Sequence of chain 1.A:
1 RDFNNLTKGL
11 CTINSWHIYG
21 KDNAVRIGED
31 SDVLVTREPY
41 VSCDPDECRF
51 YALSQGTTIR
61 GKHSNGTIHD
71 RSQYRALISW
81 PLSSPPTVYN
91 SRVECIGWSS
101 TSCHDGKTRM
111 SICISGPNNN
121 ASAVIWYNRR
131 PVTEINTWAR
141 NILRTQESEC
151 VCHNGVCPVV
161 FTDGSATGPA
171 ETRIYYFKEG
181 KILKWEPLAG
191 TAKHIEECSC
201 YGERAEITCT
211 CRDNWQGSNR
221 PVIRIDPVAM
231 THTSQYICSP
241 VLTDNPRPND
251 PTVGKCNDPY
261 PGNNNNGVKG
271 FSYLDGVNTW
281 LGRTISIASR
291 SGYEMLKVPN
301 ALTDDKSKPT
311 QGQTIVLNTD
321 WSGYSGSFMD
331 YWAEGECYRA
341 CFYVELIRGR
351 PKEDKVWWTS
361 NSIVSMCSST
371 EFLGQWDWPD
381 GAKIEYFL

Binding-site contacts:
Ligand atom C3 contacts residue TYR324 of chain 1.A at 3.1 Å (hydrophobic).
Ligand atom O6 contacts residue GLU197 of chain 1.A at 3.8 Å.
Ligand atom O1B contacts residue ARG37 of chain 1.A at 2.8 Å (salt-bridge).
Ligand atom C11 contacts residue ILE142 of chain 1.A at 3.6 Å (hydrophobic).
Ligand atom O1B contacts residue ARG290 of chain 1.A at 2.9 Å (salt-bridge).
Ligand atom C2 contacts residue TYR324 of chain 1.A at 3.1 Å (hydrophobic).
Ligand atom O9 contacts residue ALA166 of chain 1.A at 3.3 Å.
Ligand atom C9 contacts residue ALA166 of chain 1.A at 3.7 Å (hydrophobic).
Ligand atom C8 contacts residue GLU196 of chain 1.A at 3.6 Å.
Ligand atom O10 contacts residue ARG71 of chain 1.A at 2.8 Å (salt-bridge).
Ligand atom O9 contacts residue ARG144 of chain 1.A at 3.5 Å (salt-bridge).
Ligand atom O2 contacts residue ASP70 of chain 1.A at 2.7 Å (salt-bridge).
Ligand atom C3 contacts residue GLU38 of chain 1.A at 3.5 Å.
Ligand atom O6 contacts residue TYR324 of chain 1.A at 2.9 Å (h-bond).
Ligand atom C1 contacts residue ARG290 of chain 1.A at 3.5 Å.
Ligand atom C4 contacts residue TYR324 of chain 1.A at 3.6 Å (hydrophobic).
Ligand atom C4 contacts residue GLU38 of chain 1.A at 3.8 Å.
Ligand atom O10 contacts residue ASP70 of chain 1.A at 3.8 Å.
Ligand atom O1A contacts residue ARG212 of chain 1.A at 3.2 Å (salt-bridge).
Ligand atom O1B contacts residue TYR324 of chain 1.A at 3.5 Å (h-bond).
Ligand atom O8 contacts residue ARG212 of chain 1.A at 3.5 Å.
Ligand atom O4 contacts residue GLU38 of chain 1.A at 3.2 Å (salt-bridge).
Ligand atom O1A contacts residue ARG290 of chain 1.A at 2.7 Å (salt-bridge).
Ligand atom C9 contacts residue GLU196 of chain 1.A at 3.5 Å.
Ligand atom C5 contacts residue ASP70 of chain 1.A at 3.6 Å.
Ligand atom O4 contacts residue ASP70 of chain 1.A at 3.2 Å.
Ligand atom C6 contacts residue GLU197 of chain 1.A at 3.6 Å.
Ligand atom O1A contacts residue TYR324 of chain 1.A at 3.4 Å (h-bond).
Ligand atom C11 contacts residue TRP98 of chain 1.A at 3.8 Å (hydrophobic).
Ligand atom C1 contacts residue TYR324 of chain 1.A at 3.1 Å (hydrophobic).
Ligand atom O9 contacts residue GLU196 of chain 1.A at 2.5 Å (salt-bridge).
Ligand atom C8 contacts residue ARG212 of chain 1.A at 3.5 Å.
Ligand atom O6 contacts residue ARG212 of chain 1.A at 3.5 Å (salt-bridge).
Ligand atom C4 contacts residue ASP70 of chain 1.A at 3.8 Å.
Ligand atom C11 contacts residue ARG144 of chain 1.A at 3.8 Å.
Ligand atom C2 contacts residue ASP70 of chain 1.A at 3.7 Å.
Ligand atom O8 contacts residue GLU196 of chain 1.A at 2.7 Å (salt-bridge).
Ligand atom C6 contacts residue TYR324 of chain 1.A at 3.7 Å (hydrophobic).
Ligand atom O8 contacts residue GLU197 of chain 1.A at 3.8 Å.
Ligand atom C3 contacts residue ASP70 of chain 1.A at 3.6 Å.

The protein below binds the small molecule below.
Small molecule (SMILES): CC(=O)N[C@H]1[C@H]([C@H](O)[C@H](O)CO)O[C@@](O)(C(=O)O)C[C@@H]1O